A small-molecule ligand and the protein it binds are described below.
Small molecule (SMILES): CC(=O)N[C@H]1[C@H](O[C@H]2[C@H](O)[C@@H](NC(C)=O)CO[C@@H]2CO)O[C@H](CO)[C@@H](O[C@@H]2O[C@H](CO[C@H]3O[C@H](CO)[C@@H](O)[C@H](O)[C@@H]3O)[C@@H](O)[C@H](O[C@H]3O[C@H](CO)[C@@H](O)[C@H](O)[C@@H]3O)[C@@H]2O)[C@@H]1O

Sequence of chain 1.E:
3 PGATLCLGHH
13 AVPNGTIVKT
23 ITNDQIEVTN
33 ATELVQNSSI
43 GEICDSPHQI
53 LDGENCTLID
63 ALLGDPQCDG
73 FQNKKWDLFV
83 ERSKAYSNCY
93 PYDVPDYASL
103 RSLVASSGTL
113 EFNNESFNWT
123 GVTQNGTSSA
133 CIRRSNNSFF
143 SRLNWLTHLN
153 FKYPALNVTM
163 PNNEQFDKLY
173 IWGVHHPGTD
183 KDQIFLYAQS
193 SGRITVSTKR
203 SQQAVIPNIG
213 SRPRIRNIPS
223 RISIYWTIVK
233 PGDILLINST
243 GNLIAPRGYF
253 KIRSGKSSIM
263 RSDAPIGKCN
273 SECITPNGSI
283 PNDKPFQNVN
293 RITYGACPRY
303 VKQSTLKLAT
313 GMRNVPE

Binding-site contacts:
Ligand atom C1 contacts residue ASN32 of chain 1.E at 1.4 Å.
Ligand atom C5 contacts residue ASN32 of chain 1.E at 3.6 Å.
Ligand atom C1 contacts residue THR312 of chain 1.E at 4.0 Å.
Ligand atom C2 contacts residue ASN32 of chain 1.E at 2.4 Å.
Ligand atom C7 contacts residue ASN32 of chain 1.E at 3.7 Å.
Ligand atom C6 contacts residue THR34 of chain 1.E at 4.1 Å.
Ligand atom O5 contacts residue ALA33 of chain 1.E at 4.2 Å.
Ligand atom C3 contacts residue ASN32 of chain 1.E at 3.8 Å.
Ligand atom C6 contacts residue ILE56 of chain 1.F at 3.9 Å (hydrophobic).
Ligand atom O7 contacts residue ASN32 of chain 1.E at 3.8 Å.
Ligand atom C1 contacts residue ALA33 of chain 1.E at 4.4 Å (hydrophobic).
Ligand atom C8 contacts residue THR34 of chain 1.E at 3.7 Å.
Ligand atom C4 contacts residue ASN32 of chain 1.E at 4.2 Å.
Ligand atom O6 contacts residue LEU52 of chain 1.F at 4.3 Å.
Ligand atom O6 contacts residue ILE56 of chain 1.F at 3.1 Å.
Ligand atom N2 contacts residue ASN32 of chain 1.E at 3.0 Å (h-bond).
Ligand atom O6 contacts residue ASP285 of chain 1.E at 4.1 Å.
Ligand atom O5 contacts residue THR312 of chain 1.E at 3.6 Å (h-bond).
Ligand atom O5 contacts residue ASN32 of chain 1.E at 2.3 Å (h-bond).

Sequence of chain 1.F:
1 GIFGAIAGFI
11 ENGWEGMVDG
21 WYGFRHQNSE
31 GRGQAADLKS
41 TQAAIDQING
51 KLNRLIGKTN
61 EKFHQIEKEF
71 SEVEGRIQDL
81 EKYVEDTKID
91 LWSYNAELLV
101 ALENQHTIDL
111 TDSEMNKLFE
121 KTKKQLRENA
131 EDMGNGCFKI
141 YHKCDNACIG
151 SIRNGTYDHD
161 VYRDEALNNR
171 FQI